This protein binds this small molecule.
Small molecule (SMILES): O=C(O)C(=O)Cc1c[nH]c2ccccc12

Binding-site contacts:
Ligand atom CAK contacts residue TYR93 of chain 1.D at 3.3 Å (hydrophobic).
Ligand atom CAG contacts residue PHE231 of chain 1.D at 3.8 Å (hydrophobic).
Ligand atom CAF contacts residue THR38 of chain 1.D at 3.8 Å.
Ligand atom CAD contacts residue PRO40 of chain 1.D at 3.6 Å (hydrophobic).
Ligand atom CAK contacts residue SER90 of chain 1.D at 3.8 Å.
Ligand atom OAB contacts residue MET187 of chain 1.D at 3.1 Å.
Ligand atom CAL contacts residue TYR229 of chain 1.D at 3.5 Å (hydrophobic).
Ligand atom CAL contacts residue THR204 of chain 1.D at 3.5 Å.
Ligand atom OAA contacts residue TYR229 of chain 1.D at 3.6 Å.
Ligand atom CAI contacts residue TYR229 of chain 1.D at 3.6 Å (hydrophobic).
Ligand atom OAB contacts residue THR204 of chain 1.D at 2.7 Å (h-bond).
Ligand atom CAM contacts residue THR204 of chain 1.D at 3.6 Å.
Ligand atom CAD contacts residue PRO34 of chain 1.D at 3.7 Å (hydrophobic).
Ligand atom CAK contacts residue ARG166 of chain 1.D at 3.8 Å.
Ligand atom CAH contacts residue SER205 of chain 1.D at 3.3 Å.
Ligand atom CAO contacts residue MET187 of chain 1.D at 3.5 Å (hydrophobic).
Ligand atom CAE contacts residue MET187 of chain 1.D at 3.7 Å (hydrophobic).
Ligand atom OAB contacts residue TYR229 of chain 1.D at 3.4 Å.
Ligand atom NAJ contacts residue ASP207 of chain 1.D at 2.9 Å (salt-bridge).
Ligand atom CAH contacts residue THR204 of chain 1.D at 3.4 Å.
Ligand atom CAN contacts residue ASP207 of chain 1.D at 3.7 Å.
Ligand atom CAH contacts residue PHE39 of chain 1.D at 3.6 Å (hydrophobic).
Ligand atom CAE contacts residue PRO40 of chain 1.D at 3.8 Å (hydrophobic).
Ligand atom CAK contacts residue TYR229 of chain 1.D at 3.5 Å (hydrophobic).
Ligand atom CAL contacts residue MET187 of chain 1.D at 3.5 Å (hydrophobic).
Ligand atom OAA contacts residue TYR93 of chain 1.D at 3.5 Å (h-bond).
Ligand atom NAJ contacts residue PHE39 of chain 1.D at 3.4 Å.
Ligand atom CAH contacts residue ASP207 of chain 1.D at 3.8 Å.
Ligand atom OAA contacts residue PHE231 of chain 1.D at 3.5 Å.
Ligand atom CAM contacts residue MET187 of chain 1.D at 3.7 Å (hydrophobic).
Ligand atom CAI contacts residue THR204 of chain 1.D at 3.5 Å.
Ligand atom OAC contacts residue ARG166 of chain 1.D at 2.7 Å (salt-bridge).
Ligand atom OAB contacts residue ARG166 of chain 1.D at 2.9 Å (salt-bridge).
Ligand atom OAA contacts residue SER90 of chain 1.D at 2.7 Å (h-bond).
Ligand atom CAD contacts residue THR38 of chain 1.D at 3.7 Å.
Ligand atom CAG contacts residue MET187 of chain 1.D at 3.8 Å (hydrophobic).
Ligand atom OAC contacts residue TYR93 of chain 1.D at 2.4 Å (h-bond).
Ligand atom NAJ contacts residue VAL208 of chain 1.D at 3.6 Å.
Ligand atom CAF contacts residue PRO40 of chain 1.D at 3.7 Å (hydrophobic).
Ligand atom CAN contacts residue PHE39 of chain 1.D at 3.7 Å (hydrophobic).

Sequence of chain 1.D:
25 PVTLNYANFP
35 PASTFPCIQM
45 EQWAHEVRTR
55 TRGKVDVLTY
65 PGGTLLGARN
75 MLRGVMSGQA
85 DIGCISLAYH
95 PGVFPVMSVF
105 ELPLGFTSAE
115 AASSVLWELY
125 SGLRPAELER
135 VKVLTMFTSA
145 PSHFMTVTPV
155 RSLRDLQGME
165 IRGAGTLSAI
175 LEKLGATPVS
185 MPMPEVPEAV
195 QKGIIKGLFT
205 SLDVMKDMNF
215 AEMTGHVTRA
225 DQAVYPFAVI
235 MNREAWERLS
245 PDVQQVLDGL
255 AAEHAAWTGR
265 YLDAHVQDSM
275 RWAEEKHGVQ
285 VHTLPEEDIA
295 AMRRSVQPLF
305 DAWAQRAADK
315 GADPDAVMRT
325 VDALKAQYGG